This small molecule binds to this protein.
Small molecule (SMILES): CC[C@H](C)[C@H](NC(=O)[C@H](CCCN=C(N)N)NC(=O)[C@H](CCCCNC(C)=O)NC(=O)[C@H](CCCN=C(N)N)NC(=O)[C@H](CC(C)C)NC(=O)[C@@H]1CSCC(=O)N[C@@H](CC2=c3ccccc3=NC2)C(=O)N[C@@H](CCCCNC(C)=O)C(=O)NCC(=O)N[C@@H](Cc2ccc(O)cc2)C(=O)N[C@@H](CC(C)C)C(=O)N1)C(=O)N[C@@H](CCC(N)=O)C(=O)N[C@@H](CCCN=C(N)N)C(=O)N[C@H](C(=O)N[C@H](C=O)Cc1ccc(O)cc1)[C@@H](C)O

Sequence of chain 1.B:
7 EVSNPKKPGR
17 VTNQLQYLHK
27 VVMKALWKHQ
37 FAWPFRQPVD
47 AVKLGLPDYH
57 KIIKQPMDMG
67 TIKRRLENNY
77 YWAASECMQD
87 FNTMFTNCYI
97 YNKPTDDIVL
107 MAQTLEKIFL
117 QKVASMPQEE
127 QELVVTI

Binding-site contacts:
Ligand atom NZ contacts residue PRO40 of chain 1.B at 2.7 Å (h-bond).
Ligand atom CZ contacts residue TRP39 of chain 1.B at 3.7 Å (hydrophobic).
Ligand atom CE2 contacts residue ASP103 of chain 1.B at 3.7 Å.
Ligand atom CA contacts residue ASP103 of chain 1.B at 3.8 Å.
Ligand atom NH1 contacts residue TRP39 of chain 1.B at 3.5 Å (h-bond).
Ligand atom CZ contacts residue LEU50 of chain 1.B at 3.6 Å (hydrophobic).
Ligand atom CD contacts residue TRP39 of chain 1.B at 3.7 Å (hydrophobic).
Ligand atom CH contacts residue VAL45 of chain 1.B at 3.8 Å (hydrophobic).
Ligand atom CD contacts residue LYS49 of chain 1.B at 3.5 Å.
Ligand atom O contacts residue LEU50 of chain 1.B at 3.4 Å.
Ligand atom CH2 contacts residue ASP103 of chain 1.B at 3.6 Å.
Ligand atom NH1 contacts residue GLN43 of chain 1.B at 3.4 Å (h-bond).
Ligand atom N contacts residue ASP103 of chain 1.B at 3.1 Å (salt-bridge).
Ligand atom OH contacts residue LEU50 of chain 1.B at 2.9 Å (h-bond).
Ligand atom CG contacts residue LEU50 of chain 1.B at 3.7 Å (hydrophobic).
Ligand atom CG contacts residue ASP103 of chain 1.B at 3.6 Å.
Ligand atom C contacts residue ASP103 of chain 1.B at 3.8 Å.
Ligand atom CB contacts residue ASP103 of chain 1.B at 3.7 Å.
Ligand atom NH1 contacts residue LYS49 of chain 1.B at 2.9 Å (salt-bridge).
Ligand atom CH3 contacts residue MET107 of chain 1.B at 3.7 Å (hydrophobic).
Ligand atom CB contacts residue LEU50 of chain 1.B at 3.8 Å (hydrophobic).
Ligand atom N contacts residue ASP103 of chain 1.B at 2.9 Å (salt-bridge).
Ligand atom CA contacts residue ASP103 of chain 1.B at 3.8 Å.
Ligand atom NH2 contacts residue ARG42 of chain 1.B at 3.0 Å (salt-bridge).
Ligand atom CA contacts residue LEU50 of chain 1.B at 3.8 Å (hydrophobic).
Ligand atom NH1 contacts residue LEU50 of chain 1.B at 3.6 Å.
Ligand atom OE1 contacts residue LYS49 of chain 1.B at 3.5 Å.
Ligand atom C contacts residue LEU50 of chain 1.B at 3.5 Å (hydrophobic).
Ligand atom CZ2 contacts residue ASP103 of chain 1.B at 3.6 Å.
Ligand atom CH3 contacts residue ASP103 of chain 1.B at 3.4 Å.
Ligand atom N contacts residue ASP103 of chain 1.B at 2.7 Å (salt-bridge).
Ligand atom C contacts residue ASP103 of chain 1.B at 3.5 Å.
Ligand atom NE2 contacts residue LYS49 of chain 1.B at 3.8 Å.
Ligand atom CE2 contacts residue LEU50 of chain 1.B at 3.8 Å (hydrophobic).
Ligand atom CD2 contacts residue ASN98 of chain 1.B at 3.2 Å.
Ligand atom CE contacts residue PRO40 of chain 1.B at 3.2 Å (hydrophobic).
Ligand atom OH contacts residue GLY51 of chain 1.B at 3.5 Å (h-bond).
Ligand atom CD1 contacts residue LEU50 of chain 1.B at 3.7 Å (hydrophobic).
Ligand atom CD1 contacts residue LEU52 of chain 1.B at 3.6 Å (hydrophobic).
Ligand atom N contacts residue LEU50 of chain 1.B at 3.7 Å.